Binding-site contacts:
Ligand atom C5 contacts residue ASN1074 of chain 1.B at 3.8 Å.
Ligand atom C6 contacts residue ALA706 of chain 1.B at 4.2 Å (hydrophobic).
Ligand atom O3 contacts residue ASN1074 of chain 1.B at 4.0 Å.
Ligand atom C3 contacts residue ASN1074 of chain 1.B at 3.7 Å.
Ligand atom C7 contacts residue ASN1074 of chain 1.B at 4.1 Å.
Ligand atom N2 contacts residue ASN1074 of chain 1.B at 3.2 Å (h-bond).
Ligand atom C8 contacts residue GLU1072 of chain 1.B at 4.0 Å.
Ligand atom O5 contacts residue ASN1074 of chain 1.B at 2.4 Å (h-bond).
Ligand atom C4 contacts residue ASN1074 of chain 1.B at 4.2 Å.
Ligand atom C2 contacts residue ASN1074 of chain 1.B at 2.4 Å.
Ligand atom C5 contacts residue ALA706 of chain 1.B at 4.1 Å (hydrophobic).
Ligand atom C1 contacts residue ASN1074 of chain 1.B at 1.4 Å.
Ligand atom O7 contacts residue ASN1074 of chain 1.B at 4.2 Å.

Sequence of chain 1.B:
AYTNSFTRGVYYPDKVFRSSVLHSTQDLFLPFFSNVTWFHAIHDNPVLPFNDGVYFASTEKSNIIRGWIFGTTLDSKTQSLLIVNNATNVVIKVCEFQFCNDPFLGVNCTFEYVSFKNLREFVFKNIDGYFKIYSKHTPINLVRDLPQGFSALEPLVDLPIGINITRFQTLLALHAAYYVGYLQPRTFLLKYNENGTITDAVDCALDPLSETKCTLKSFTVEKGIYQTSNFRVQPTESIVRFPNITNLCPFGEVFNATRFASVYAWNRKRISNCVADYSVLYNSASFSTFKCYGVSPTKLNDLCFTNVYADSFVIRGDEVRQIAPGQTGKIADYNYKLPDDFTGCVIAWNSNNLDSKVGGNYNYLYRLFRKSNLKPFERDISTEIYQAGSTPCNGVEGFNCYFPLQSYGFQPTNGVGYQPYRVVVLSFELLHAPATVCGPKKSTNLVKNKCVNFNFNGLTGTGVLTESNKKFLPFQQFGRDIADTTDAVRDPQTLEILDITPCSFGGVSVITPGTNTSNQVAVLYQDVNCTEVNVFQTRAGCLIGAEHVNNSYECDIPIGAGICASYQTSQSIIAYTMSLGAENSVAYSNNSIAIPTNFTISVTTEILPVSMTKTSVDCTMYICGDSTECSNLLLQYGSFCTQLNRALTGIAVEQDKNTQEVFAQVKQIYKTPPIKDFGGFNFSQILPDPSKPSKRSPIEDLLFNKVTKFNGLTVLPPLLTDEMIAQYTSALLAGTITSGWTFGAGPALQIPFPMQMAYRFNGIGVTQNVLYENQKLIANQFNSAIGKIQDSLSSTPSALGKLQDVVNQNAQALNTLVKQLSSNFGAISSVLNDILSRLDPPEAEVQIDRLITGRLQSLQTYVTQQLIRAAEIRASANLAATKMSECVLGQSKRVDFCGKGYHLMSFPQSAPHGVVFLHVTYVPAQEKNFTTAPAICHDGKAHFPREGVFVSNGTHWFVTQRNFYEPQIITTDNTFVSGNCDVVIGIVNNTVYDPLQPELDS

A small-molecule ligand and the protein it binds are described below.
Small molecule (SMILES): CC(=O)N[C@@H]1[C@@H](O)[C@H](O)[C@@H](CO)O[C@H]1O